Binding-site contacts:
Ligand atom C1 contacts residue LEU166 of chain 1.A at 3.8 Å (hydrophobic).
Ligand atom C4 contacts residue PRO114 of chain 1.A at 3.7 Å (hydrophobic).
Ligand atom N30 contacts residue TYR112 of chain 1.A at 3.4 Å.
Ligand atom C14 contacts residue ILE33 of chain 1.A at 3.8 Å (hydrophobic).
Ligand atom C15 contacts residue PRO114 of chain 1.A at 3.3 Å (hydrophobic).
Ligand atom N26 contacts residue MET113 of chain 1.A at 3.0 Å (h-bond).
Ligand atom C2 contacts residue LEU166 of chain 1.A at 3.6 Å (hydrophobic).
Ligand atom C21 contacts residue THR128 of chain 1.A at 3.8 Å.
Ligand atom N25 contacts residue LEU166 of chain 1.A at 3.4 Å.
Ligand atom C7 contacts residue TYR112 of chain 1.A at 3.7 Å (hydrophobic).
Ligand atom C7 contacts residue GLY116 of chain 1.A at 3.8 Å.
Ligand atom C4 contacts residue MET113 of chain 1.A at 3.1 Å (hydrophobic).
Ligand atom N31 contacts residue TYR110 of chain 1.A at 3.6 Å.
Ligand atom C13 contacts residue GLY41 of chain 1.A at 3.8 Å.
Ligand atom C2 contacts residue TYR110 of chain 1.A at 3.6 Å (hydrophobic).
Ligand atom C1 contacts residue VAL111 of chain 1.A at 3.3 Å (hydrophobic).
Ligand atom C5 contacts residue ALA59 of chain 1.A at 3.6 Å (hydrophobic).
Ligand atom C4 contacts residue GLY116 of chain 1.A at 3.6 Å.
Ligand atom C11 contacts residue TYR110 of chain 1.A at 3.8 Å (hydrophobic).
Ligand atom C22 contacts residue TYR110 of chain 1.A at 3.5 Å (hydrophobic).
Ligand atom O32 contacts residue TYR110 of chain 1.A at 3.7 Å.
Ligand atom C22 contacts residue ASP177 of chain 1.A at 3.6 Å.
Ligand atom C6 contacts residue LEU166 of chain 1.A at 3.5 Å (hydrophobic).
Ligand atom C15 contacts residue GLY116 of chain 1.A at 3.8 Å.
Ligand atom C5 contacts residue LEU166 of chain 1.A at 3.8 Å (hydrophobic).
Ligand atom C1 contacts residue ALA59 of chain 1.A at 3.5 Å (hydrophobic).
Ligand atom C23 contacts residue TYR110 of chain 1.A at 3.6 Å (hydrophobic).
Ligand atom C10 contacts residue MET113 of chain 1.A at 3.5 Å (hydrophobic).
Ligand atom C17 contacts residue ARG121 of chain 1.A at 3.8 Å.
Ligand atom C7 contacts residue MET113 of chain 1.A at 3.1 Å (hydrophobic).
Ligand atom C8 contacts residue LEU166 of chain 1.A at 3.4 Å (hydrophobic).
Ligand atom C4 contacts residue TYR112 of chain 1.A at 3.6 Å (hydrophobic).
Ligand atom O32 contacts residue VAL94 of chain 1.A at 3.6 Å.
Ligand atom C13 contacts residue MET40 of chain 1.A at 3.6 Å (hydrophobic).
Ligand atom C23 contacts residue VAL48 of chain 1.A at 3.7 Å (hydrophobic).
Ligand atom O32 contacts residue SER176 of chain 1.A at 3.5 Å.
Ligand atom C22 contacts residue LYS61 of chain 1.A at 3.5 Å.
Ligand atom N30 contacts residue MET113 of chain 1.A at 2.7 Å (h-bond).
Ligand atom C1 contacts residue MET113 of chain 1.A at 3.9 Å (hydrophobic).
Ligand atom C2 contacts residue VAL94 of chain 1.A at 3.8 Å (hydrophobic).

Sequence of chain 1.A:
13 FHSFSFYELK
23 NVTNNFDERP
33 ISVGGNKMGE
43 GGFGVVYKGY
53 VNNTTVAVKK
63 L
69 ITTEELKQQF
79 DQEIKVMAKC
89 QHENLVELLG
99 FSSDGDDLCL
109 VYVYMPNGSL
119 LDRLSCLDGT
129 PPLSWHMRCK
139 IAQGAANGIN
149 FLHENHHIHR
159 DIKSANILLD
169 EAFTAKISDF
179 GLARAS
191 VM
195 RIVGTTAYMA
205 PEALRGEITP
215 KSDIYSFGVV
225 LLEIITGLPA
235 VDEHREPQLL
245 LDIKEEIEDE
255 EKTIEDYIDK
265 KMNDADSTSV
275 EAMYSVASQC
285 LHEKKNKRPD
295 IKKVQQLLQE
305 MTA

The small molecule below binds the protein below.
Small molecule (SMILES): CN1CCC(n2cc(Nc3nc(OC4(C)CC4)c4nc(C(=O)N(C)C)ccc4n3)cn2)CC1